The small molecule below binds the protein below.
Small molecule (SMILES): N[C@@H](Cn1oc(=O)[nH]c1=O)C(=O)O

Sequence of chain 1.A:
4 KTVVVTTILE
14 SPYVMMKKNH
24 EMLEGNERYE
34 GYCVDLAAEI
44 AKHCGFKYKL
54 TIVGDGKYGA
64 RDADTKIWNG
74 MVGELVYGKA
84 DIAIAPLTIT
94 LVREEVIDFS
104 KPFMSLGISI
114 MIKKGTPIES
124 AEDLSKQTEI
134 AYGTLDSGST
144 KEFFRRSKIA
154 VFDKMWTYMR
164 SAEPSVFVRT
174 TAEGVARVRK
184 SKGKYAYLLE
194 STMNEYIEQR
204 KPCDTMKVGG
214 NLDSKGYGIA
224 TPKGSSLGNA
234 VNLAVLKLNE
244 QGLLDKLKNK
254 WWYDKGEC

Binding-site contacts:
Ligand atom C05 contacts residue THR143 of chain 1.A at 3.9 Å.
Ligand atom NP3 contacts residue TYR61 of chain 1.A at 3.8 Å.
Ligand atom C01 contacts residue THR91 of chain 1.A at 3.6 Å.
Ligand atom N14 contacts residue GLU193 of chain 1.A at 4.0 Å.
Ligand atom O17 contacts residue ARG96 of chain 1.A at 2.8 Å (salt-bridge).
Ligand atom C01 contacts residue SER142 of chain 1.A at 3.3 Å.
Ligand atom O16 contacts residue LEU90 of chain 1.A at 3.6 Å.
Ligand atom N15 contacts residue GLU193 of chain 1.A at 3.9 Å.
Ligand atom C03 contacts residue TYR61 of chain 1.A at 3.5 Å (hydrophobic).
Ligand atom NP3 contacts residue PRO89 of chain 1.A at 2.7 Å (h-bond).
Ligand atom C01 contacts residue ARG96 of chain 1.A at 3.4 Å.
Ligand atom C04 contacts residue THR143 of chain 1.A at 3.4 Å.
Ligand atom O19 contacts residue GLU193 of chain 1.A at 2.9 Å (salt-bridge).
Ligand atom O17 contacts residue GLY141 of chain 1.A at 3.4 Å.
Ligand atom C02 contacts residue SER142 of chain 1.A at 3.2 Å.
Ligand atom O17 contacts residue TYR61 of chain 1.A at 3.5 Å.
Ligand atom O19 contacts residue MET196 of chain 1.A at 3.8 Å.
Ligand atom C02 contacts residue TYR61 of chain 1.A at 3.9 Å (hydrophobic).
Ligand atom O16 contacts residue ARG96 of chain 1.A at 2.8 Å (salt-bridge).
Ligand atom O16 contacts residue PRO89 of chain 1.A at 3.7 Å.
Ligand atom N15 contacts residue THR143 of chain 1.A at 2.8 Å (h-bond).
Ligand atom C04 contacts residue LEU138 of chain 1.A at 3.9 Å (hydrophobic).
Ligand atom NP3 contacts residue GLU193 of chain 1.A at 2.8 Å (salt-bridge).
Ligand atom O16 contacts residue THR91 of chain 1.A at 2.9 Å (h-bond).
Ligand atom C02 contacts residue GLU193 of chain 1.A at 3.3 Å.
Ligand atom O17 contacts residue SER142 of chain 1.A at 3.0 Å (h-bond).
Ligand atom C01 contacts residue TYR61 of chain 1.A at 3.5 Å (hydrophobic).
Ligand atom NP3 contacts residue TYR220 of chain 1.A at 3.8 Å.
Ligand atom N14 contacts residue LEU138 of chain 1.A at 3.5 Å.
Ligand atom O20 contacts residue MET196 of chain 1.A at 3.4 Å.
Ligand atom O18 contacts residue THR143 of chain 1.A at 3.1 Å (h-bond).
Ligand atom C02 contacts residue THR91 of chain 1.A at 3.4 Å.
Ligand atom O18 contacts residue GLY141 of chain 1.A at 3.4 Å.
Ligand atom C05 contacts residue GLU193 of chain 1.A at 3.6 Å.
Ligand atom NP3 contacts residue THR91 of chain 1.A at 2.9 Å (h-bond).
Ligand atom O16 contacts residue TYR61 of chain 1.A at 3.4 Å.
Ligand atom O20 contacts residue GLU193 of chain 1.A at 3.3 Å (salt-bridge).
Ligand atom C03 contacts residue LEU138 of chain 1.A at 4.0 Å (hydrophobic).
Ligand atom O19 contacts residue LEU192 of chain 1.A at 3.5 Å.
Ligand atom O18 contacts residue SER142 of chain 1.A at 3.2 Å (h-bond).